Binding-site contacts:
Ligand atom C7 contacts residue TYR467 of chain 2.A at 3.3 Å (hydrophobic).
Ligand atom C7 contacts residue ASP336 of chain 2.A at 3.4 Å.
Ligand atom C1 contacts residue TYR384 of chain 2.A at 3.2 Å (hydrophobic).
Ligand atom F26 contacts residue LEU409 of chain 2.A at 3.7 Å.
Ligand atom C5 contacts residue TYR467 of chain 2.A at 3.2 Å (hydrophobic).
Ligand atom C23 contacts residue MET504 of chain 2.A at 3.4 Å (hydrophobic).
Ligand atom N8 contacts residue ASP336 of chain 2.A at 2.6 Å (salt-bridge).
Ligand atom C22 contacts residue MET504 of chain 2.A at 3.5 Å (hydrophobic).
Ligand atom N19 contacts residue TYR384 of chain 2.A at 3.0 Å (h-bond).
Ligand atom C4 contacts residue PHE268 of chain 2.A at 3.1 Å (hydrophobic).
Ligand atom O18 contacts residue GLN385 of chain 2.A at 3.7 Å.
Ligand atom N11 contacts residue TYR467 of chain 2.A at 3.5 Å (h-bond).
Ligand atom C24 contacts residue VAL499 of chain 2.A at 3.4 Å (hydrophobic).
Ligand atom C9 contacts residue ASP336 of chain 2.A at 3.4 Å.
Ligand atom C6 contacts residue ASP336 of chain 2.A at 3.7 Å.
Ligand atom C25 contacts residue SO41 of chain 2.C at 3.7 Å.
Ligand atom O17 contacts residue TYR467 of chain 2.A at 3.3 Å.
Ligand atom C5 contacts residue ASP336 of chain 2.A at 3.2 Å.
Ligand atom C24 contacts residue TYR384 of chain 2.A at 3.2 Å (hydrophobic).
Ligand atom N8 contacts residue TRP337 of chain 2.A at 3.7 Å.
Ligand atom O17 contacts residue GLN385 of chain 2.A at 3.2 Å.
Ligand atom N19 contacts residue GLN385 of chain 2.A at 3.7 Å.
Ligand atom C10 contacts residue TRP337 of chain 2.A at 3.5 Å (hydrophobic).
Ligand atom C12 contacts residue TRP337 of chain 2.A at 3.5 Å (hydrophobic).
Ligand atom F26 contacts residue SO41 of chain 2.C at 2.7 Å.
Ligand atom C13 contacts residue MET340 of chain 2.A at 3.6 Å (hydrophobic).
Ligand atom C23 contacts residue VAL499 of chain 2.A at 3.1 Å (hydrophobic).
Ligand atom C1 contacts residue TYR467 of chain 2.A at 3.3 Å (hydrophobic).
Ligand atom C5 contacts residue PHE268 of chain 2.A at 3.6 Å (hydrophobic).
Ligand atom C6 contacts residue TYR467 of chain 2.A at 3.0 Å (hydrophobic).
Ligand atom N11 contacts residue TYR384 of chain 2.A at 3.2 Å (h-bond).
Ligand atom F26 contacts residue MET420 of chain 2.A at 3.4 Å.
Ligand atom C9 contacts residue TRP337 of chain 2.A at 3.5 Å (hydrophobic).
Ligand atom N15 contacts residue ASP336 of chain 2.A at 3.7 Å.
Ligand atom C13 contacts residue TRP337 of chain 2.A at 3.7 Å (hydrophobic).
Ligand atom C20 contacts residue TYR384 of chain 2.A at 3.6 Å (hydrophobic).
Ligand atom F27 contacts residue PHE268 of chain 2.A at 3.6 Å.
Ligand atom C14 contacts residue MET340 of chain 2.A at 3.6 Å (hydrophobic).
Ligand atom O17 contacts residue MET470 of chain 2.A at 3.7 Å.
Ligand atom C4 contacts residue TYR467 of chain 2.A at 3.7 Å (hydrophobic).

This small molecule binds to this protein.
Small molecule (SMILES): O=S(=O)(NC1CCCC1)c1ccnc2nc(-c3ccc(C(F)(F)F)cc3)[nH]c12

Sequence of chain 2.A:
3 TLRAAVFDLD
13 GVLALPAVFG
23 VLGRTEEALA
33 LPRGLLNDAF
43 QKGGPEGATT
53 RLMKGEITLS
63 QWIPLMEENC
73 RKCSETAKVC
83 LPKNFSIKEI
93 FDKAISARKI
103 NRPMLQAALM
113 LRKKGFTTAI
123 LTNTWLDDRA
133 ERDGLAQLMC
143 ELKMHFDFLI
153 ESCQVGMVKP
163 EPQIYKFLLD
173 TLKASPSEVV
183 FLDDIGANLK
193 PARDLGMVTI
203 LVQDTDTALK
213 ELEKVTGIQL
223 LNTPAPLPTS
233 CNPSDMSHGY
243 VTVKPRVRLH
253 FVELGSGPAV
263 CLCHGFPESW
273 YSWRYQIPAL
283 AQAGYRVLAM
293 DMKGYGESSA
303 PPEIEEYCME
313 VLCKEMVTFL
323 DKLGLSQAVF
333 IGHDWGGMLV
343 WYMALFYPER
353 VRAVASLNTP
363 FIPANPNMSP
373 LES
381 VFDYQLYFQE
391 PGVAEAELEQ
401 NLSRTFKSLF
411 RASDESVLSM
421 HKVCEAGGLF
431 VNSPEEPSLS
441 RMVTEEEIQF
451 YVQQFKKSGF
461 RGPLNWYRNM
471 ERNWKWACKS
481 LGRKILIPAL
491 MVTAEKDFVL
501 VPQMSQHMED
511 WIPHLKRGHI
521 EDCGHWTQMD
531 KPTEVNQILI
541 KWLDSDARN